Binding-site contacts:
Ligand atom C5 contacts residue ASN568 of chain 1.B at 3.6 Å.
Ligand atom C2 contacts residue SER537 of chain 1.B at 4.3 Å.
Ligand atom C2 contacts residue ASN568 of chain 1.B at 2.6 Å.
Ligand atom C3 contacts residue ASN568 of chain 1.B at 3.8 Å.
Ligand atom O5 contacts residue MET566 of chain 1.B at 3.7 Å.
Ligand atom C8 contacts residue SER537 of chain 1.B at 3.1 Å.
Ligand atom C5 contacts residue SER591 of chain 1.B at 4.3 Å.
Ligand atom C7 contacts residue SER537 of chain 1.B at 3.6 Å.
Ligand atom C2 contacts residue MET566 of chain 1.B at 4.0 Å (hydrophobic).
Ligand atom O5 contacts residue SER591 of chain 1.B at 3.6 Å.
Ligand atom N2 contacts residue ASN568 of chain 1.B at 3.0 Å (h-bond).
Ligand atom C1 contacts residue MET566 of chain 1.B at 3.3 Å (hydrophobic).
Ligand atom C1 contacts residue ASN568 of chain 1.B at 1.4 Å.
Ligand atom N2 contacts residue SER537 of chain 1.B at 3.2 Å (h-bond).
Ligand atom O4 contacts residue MET566 of chain 1.B at 4.3 Å.
Ligand atom C4 contacts residue MET566 of chain 1.B at 4.1 Å (hydrophobic).
Ligand atom C3 contacts residue MET566 of chain 1.B at 3.8 Å (hydrophobic).
Ligand atom C8 contacts residue ASN572 of chain 1.B at 4.1 Å.
Ligand atom O7 contacts residue ASN568 of chain 1.B at 3.4 Å (h-bond).
Ligand atom C1 contacts residue SER591 of chain 1.B at 4.0 Å.
Ligand atom O6 contacts residue THR590 of chain 1.B at 3.4 Å (h-bond).
Ligand atom C8 contacts residue ASN568 of chain 1.B at 4.2 Å.
Ligand atom C4 contacts residue ASN568 of chain 1.B at 4.3 Å.
Ligand atom N2 contacts residue MET566 of chain 1.B at 4.5 Å.
Ligand atom C7 contacts residue ASN568 of chain 1.B at 3.4 Å.
Ligand atom O6 contacts residue SER591 of chain 1.B at 3.9 Å.
Ligand atom C5 contacts residue MET566 of chain 1.B at 3.5 Å (hydrophobic).
Ligand atom O5 contacts residue ASN568 of chain 1.B at 2.3 Å (h-bond).
Ligand atom O7 contacts residue LYS571 of chain 1.B at 4.1 Å.

The small molecule below binds the protein below.
Small molecule (SMILES): CC(=O)N[C@@H]1[C@@H](O)[C@H](O)[C@@H](CO)O[C@H]1O

Sequence of chain 1.B:
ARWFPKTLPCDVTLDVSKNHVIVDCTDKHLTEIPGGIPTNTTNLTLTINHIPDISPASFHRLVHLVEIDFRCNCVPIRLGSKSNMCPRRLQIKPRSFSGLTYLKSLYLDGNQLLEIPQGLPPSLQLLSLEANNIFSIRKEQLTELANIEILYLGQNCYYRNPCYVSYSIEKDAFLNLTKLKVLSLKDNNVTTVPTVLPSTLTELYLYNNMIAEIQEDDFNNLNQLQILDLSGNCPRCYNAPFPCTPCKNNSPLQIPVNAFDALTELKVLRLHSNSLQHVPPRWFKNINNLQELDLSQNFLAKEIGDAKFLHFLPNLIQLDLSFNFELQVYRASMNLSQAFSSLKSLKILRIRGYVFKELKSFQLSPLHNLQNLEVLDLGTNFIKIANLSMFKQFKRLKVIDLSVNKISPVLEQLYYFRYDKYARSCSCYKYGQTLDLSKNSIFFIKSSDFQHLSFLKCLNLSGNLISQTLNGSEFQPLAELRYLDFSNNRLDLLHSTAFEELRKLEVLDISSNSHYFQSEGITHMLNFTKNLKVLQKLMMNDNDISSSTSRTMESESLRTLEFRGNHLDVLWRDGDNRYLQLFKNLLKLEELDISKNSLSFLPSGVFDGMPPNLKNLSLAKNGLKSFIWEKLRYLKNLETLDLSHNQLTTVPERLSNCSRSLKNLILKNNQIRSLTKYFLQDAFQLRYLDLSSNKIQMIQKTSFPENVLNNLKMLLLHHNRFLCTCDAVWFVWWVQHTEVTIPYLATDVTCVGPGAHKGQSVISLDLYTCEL